Sequence of chain 1.E:
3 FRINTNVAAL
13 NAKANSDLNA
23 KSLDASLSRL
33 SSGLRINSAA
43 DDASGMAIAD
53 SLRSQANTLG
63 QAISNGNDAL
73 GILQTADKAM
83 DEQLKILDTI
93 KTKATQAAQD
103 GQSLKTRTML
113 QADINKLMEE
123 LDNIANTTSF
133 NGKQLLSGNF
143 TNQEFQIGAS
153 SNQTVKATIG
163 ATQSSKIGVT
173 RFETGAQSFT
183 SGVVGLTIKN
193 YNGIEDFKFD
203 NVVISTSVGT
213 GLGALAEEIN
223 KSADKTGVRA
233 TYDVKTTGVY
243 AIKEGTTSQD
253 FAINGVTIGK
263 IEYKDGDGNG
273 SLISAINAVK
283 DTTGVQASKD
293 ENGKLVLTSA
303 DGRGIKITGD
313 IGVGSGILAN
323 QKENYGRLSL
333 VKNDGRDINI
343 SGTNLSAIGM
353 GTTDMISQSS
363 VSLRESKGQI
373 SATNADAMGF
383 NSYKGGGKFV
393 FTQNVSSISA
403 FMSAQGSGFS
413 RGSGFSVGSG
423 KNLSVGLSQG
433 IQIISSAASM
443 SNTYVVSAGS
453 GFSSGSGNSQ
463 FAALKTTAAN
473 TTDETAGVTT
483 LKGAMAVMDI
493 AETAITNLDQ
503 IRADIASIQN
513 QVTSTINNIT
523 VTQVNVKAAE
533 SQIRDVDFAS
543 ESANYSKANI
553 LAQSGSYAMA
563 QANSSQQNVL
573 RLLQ

A protein and the small-molecule ligand that binds it are described below.
Small molecule (SMILES): C[C@H](O)[C@H](N)[C@@H]1O[C@](O)(C(=O)O)C[C@H](O)[C@@H]1N

Binding-site contacts:
Ligand atom O4 contacts residue SER441 of chain 1.E at 3.6 Å.
Ligand atom C5 contacts residue SER441 of chain 1.E at 3.9 Å.
Ligand atom O1B contacts residue SER441 of chain 1.E at 3.4 Å (h-bond).
Ligand atom C3 contacts residue SER441 of chain 1.E at 1.7 Å.
Ligand atom O6 contacts residue SER441 of chain 1.E at 2.9 Å (h-bond).
Ligand atom N5 contacts residue SER441 of chain 1.E at 4.5 Å.
Ligand atom C2 contacts residue SER441 of chain 1.E at 1.4 Å.
Ligand atom C6 contacts residue SER441 of chain 1.E at 3.7 Å.
Ligand atom C1 contacts residue SER441 of chain 1.E at 2.2 Å.
Ligand atom O1A contacts residue ALA440 of chain 1.E at 3.9 Å.
Ligand atom C4 contacts residue SER441 of chain 1.E at 3.1 Å.
Ligand atom O1A contacts residue SER441 of chain 1.E at 2.4 Å (h-bond).